Sequence of chain 1.G:
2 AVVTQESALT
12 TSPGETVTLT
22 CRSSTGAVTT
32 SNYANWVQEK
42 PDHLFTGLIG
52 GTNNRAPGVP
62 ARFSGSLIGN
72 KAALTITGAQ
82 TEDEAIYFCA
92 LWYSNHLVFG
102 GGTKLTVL

Sequence of chain 1.C:
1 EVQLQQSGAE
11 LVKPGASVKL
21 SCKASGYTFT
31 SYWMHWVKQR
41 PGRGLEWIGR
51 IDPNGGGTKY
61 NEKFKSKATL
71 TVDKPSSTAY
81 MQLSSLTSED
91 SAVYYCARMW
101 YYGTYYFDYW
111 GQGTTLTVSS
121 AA

A protein and the small-molecule ligand that binds it are described below.
Small molecule (SMILES): N[C@@H](CO)C(=O)O

Binding-site contacts:
Ligand atom N contacts residue TYR105 of chain 1.C at 4.3 Å.
Ligand atom CB contacts residue TRP93 of chain 1.G at 3.1 Å (hydrophobic).
Ligand atom C contacts residue DNF1 of chain 1.L at 3.7 Å.
Ligand atom OG contacts residue DNF1 of chain 1.L at 3.7 Å.
Ligand atom O contacts residue LYS59 of chain 1.C at 3.5 Å (salt-bridge).
Ligand atom OG contacts residue TYR105 of chain 1.C at 4.5 Å.
Ligand atom CA contacts residue DNF1 of chain 1.L at 2.5 Å.
Ligand atom CA contacts residue TRP93 of chain 1.G at 4.0 Å (hydrophobic).
Ligand atom O contacts residue TRP33 of chain 1.C at 3.9 Å.
Ligand atom OXT contacts residue TRP33 of chain 1.C at 4.4 Å.
Ligand atom OG contacts residue TRP93 of chain 1.G at 2.9 Å (h-bond).
Ligand atom N contacts residue DNF1 of chain 1.L at 1.5 Å.
Ligand atom C contacts residue TYR105 of chain 1.C at 3.8 Å (hydrophobic).
Ligand atom CA contacts residue TRP33 of chain 1.C at 4.3 Å (hydrophobic).
Ligand atom N contacts residue LYS59 of chain 1.C at 4.4 Å.
Ligand atom OG contacts residue TYR34 of chain 1.G at 4.0 Å.
Ligand atom N contacts residue TRP93 of chain 1.G at 3.5 Å.
Ligand atom N contacts residue TRP33 of chain 1.C at 3.6 Å.
Ligand atom CA contacts residue TYR105 of chain 1.C at 3.4 Å (hydrophobic).
Ligand atom O contacts residue ARG50 of chain 1.C at 4.4 Å.
Ligand atom CB contacts residue DNF1 of chain 1.L at 3.3 Å.
Ligand atom C contacts residue LYS59 of chain 1.C at 4.2 Å.
Ligand atom OXT contacts residue TYR105 of chain 1.C at 3.6 Å (h-bond).
Ligand atom CB contacts residue TYR105 of chain 1.C at 4.5 Å (hydrophobic).
Ligand atom O contacts residue DNF1 of chain 1.L at 3.9 Å.
Ligand atom C contacts residue TRP33 of chain 1.C at 4.2 Å (hydrophobic).